Binding-site contacts:
Ligand atom O6 contacts residue MG1 of chain 1.XA at 1.8 Å.
Ligand atom O6 contacts residue ASP203 of chain 1.I at 2.7 Å (salt-bridge).
Ligand atom O3 contacts residue KCX201 of chain 1.I at 2.6 Å (h-bond).
Ligand atom O7 contacts residue GLU60 of chain 1.D at 3.4 Å (salt-bridge).
Ligand atom C3 contacts residue KCX201 of chain 1.I at 3.2 Å.
Ligand atom O6 contacts residue LYS175 of chain 1.I at 3.2 Å (salt-bridge).
Ligand atom O3 contacts residue MG1 of chain 1.XA at 1.9 Å.
Ligand atom O2 contacts residue THR173 of chain 1.I at 3.0 Å (h-bond).
Ligand atom O3P contacts residue GLY381 of chain 1.I at 2.9 Å (h-bond).
Ligand atom O1 contacts residue LYS175 of chain 1.I at 3.1 Å (salt-bridge).
Ligand atom O1P contacts residue GLY403 of chain 1.I at 3.4 Å.
Ligand atom O3 contacts residue GLU204 of chain 1.I at 2.9 Å (salt-bridge).
Ligand atom O2 contacts residue LYS175 of chain 1.I at 3.1 Å (salt-bridge).
Ligand atom O3 contacts residue HIS294 of chain 1.I at 2.9 Å (h-bond).
Ligand atom O1P contacts residue GLY404 of chain 1.I at 2.7 Å (h-bond).
Ligand atom O2 contacts residue ASP203 of chain 1.I at 3.4 Å (salt-bridge).
Ligand atom O6P contacts residue ARG295 of chain 1.I at 2.8 Å (salt-bridge).
Ligand atom O2 contacts residue MG1 of chain 1.XA at 2.2 Å.
Ligand atom O5P contacts residue HIS327 of chain 1.I at 2.8 Å (h-bond).
Ligand atom C2 contacts residue MG1 of chain 1.XA at 2.8 Å.
Ligand atom O1P contacts residue THR65 of chain 1.D at 2.8 Å (h-bond).
Ligand atom O1P contacts residue LYS175 of chain 1.I at 3.2 Å.
Ligand atom O2P contacts residue GLY403 of chain 1.I at 2.8 Å (h-bond).
Ligand atom O5 contacts residue LEU335 of chain 1.I at 3.5 Å.
Ligand atom O4 contacts residue SER379 of chain 1.I at 2.9 Å (h-bond).
Ligand atom O2 contacts residue KCX201 of chain 1.I at 3.0 Å (h-bond).
Ligand atom O6 contacts residue ASN123 of chain 1.D at 3.2 Å (h-bond).
Ligand atom O4P contacts residue ARG295 of chain 1.I at 2.8 Å (salt-bridge).
Ligand atom O3P contacts residue THR65 of chain 1.D at 3.3 Å (h-bond).
Ligand atom O7 contacts residue LYS334 of chain 1.I at 3.0 Å (salt-bridge).
Ligand atom C contacts residue MG1 of chain 1.XA at 2.7 Å.
Ligand atom O3P contacts residue LYS334 of chain 1.I at 2.6 Å (salt-bridge).
Ligand atom O3P contacts residue TRP66 of chain 1.D at 3.1 Å.
Ligand atom O4 contacts residue GLY380 of chain 1.I at 3.4 Å (h-bond).
Ligand atom C3 contacts residue SER379 of chain 1.I at 3.5 Å.
Ligand atom C3 contacts residue MG1 of chain 1.XA at 2.8 Å.
Ligand atom P1 contacts residue THR65 of chain 1.D at 3.5 Å.
Ligand atom C contacts residue LYS175 of chain 1.I at 3.3 Å.
Ligand atom O6 contacts residue GLU204 of chain 1.I at 3.0 Å (salt-bridge).
Ligand atom O6 contacts residue LYS177 of chain 1.I at 2.8 Å (salt-bridge).

Sequence of chain 1.D:
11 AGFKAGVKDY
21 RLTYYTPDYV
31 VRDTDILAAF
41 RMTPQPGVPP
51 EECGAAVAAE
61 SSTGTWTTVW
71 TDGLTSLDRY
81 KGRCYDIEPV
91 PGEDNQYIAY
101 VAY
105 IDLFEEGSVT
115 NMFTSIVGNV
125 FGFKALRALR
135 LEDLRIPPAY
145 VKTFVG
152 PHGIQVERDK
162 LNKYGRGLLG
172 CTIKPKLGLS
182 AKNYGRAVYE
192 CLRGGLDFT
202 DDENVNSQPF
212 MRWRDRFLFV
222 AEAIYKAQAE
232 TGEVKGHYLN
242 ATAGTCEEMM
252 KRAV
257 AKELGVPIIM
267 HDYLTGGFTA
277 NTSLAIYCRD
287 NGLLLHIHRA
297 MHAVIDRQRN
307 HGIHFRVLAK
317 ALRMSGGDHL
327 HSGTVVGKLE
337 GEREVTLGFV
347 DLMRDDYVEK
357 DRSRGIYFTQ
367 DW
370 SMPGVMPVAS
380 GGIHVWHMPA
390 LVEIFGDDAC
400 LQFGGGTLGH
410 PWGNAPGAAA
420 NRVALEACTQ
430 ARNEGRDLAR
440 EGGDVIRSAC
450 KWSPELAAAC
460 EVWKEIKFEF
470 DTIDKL

Sequence of chain 1.I:
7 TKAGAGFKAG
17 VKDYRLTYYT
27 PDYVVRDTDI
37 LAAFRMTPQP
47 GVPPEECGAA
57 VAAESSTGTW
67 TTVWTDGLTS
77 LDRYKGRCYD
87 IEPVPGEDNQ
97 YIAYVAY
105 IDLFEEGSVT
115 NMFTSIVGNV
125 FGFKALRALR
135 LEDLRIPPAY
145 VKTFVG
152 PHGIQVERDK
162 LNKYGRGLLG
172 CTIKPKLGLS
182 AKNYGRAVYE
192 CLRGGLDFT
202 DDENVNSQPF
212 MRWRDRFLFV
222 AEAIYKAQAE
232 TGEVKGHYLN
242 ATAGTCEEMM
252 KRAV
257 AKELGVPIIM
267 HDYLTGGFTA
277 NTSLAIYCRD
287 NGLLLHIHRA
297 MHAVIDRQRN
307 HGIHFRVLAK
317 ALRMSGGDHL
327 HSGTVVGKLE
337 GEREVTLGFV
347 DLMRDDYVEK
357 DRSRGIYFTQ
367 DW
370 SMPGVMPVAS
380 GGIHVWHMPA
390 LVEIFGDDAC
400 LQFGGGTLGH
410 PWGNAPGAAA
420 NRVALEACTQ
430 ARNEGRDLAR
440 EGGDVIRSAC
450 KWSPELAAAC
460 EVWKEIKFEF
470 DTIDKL

The small molecule below binds the protein below.
Small molecule (SMILES): O=C(O)[C@@](O)(COP(=O)(O)O)[C@H](O)[C@H](O)COP(=O)(O)O